Binding-site contacts:
Ligand atom O5 contacts residue ASN67 of chain 24.C at 2.4 Å (h-bond).
Ligand atom N2 contacts residue MET118 of chain 24.C at 3.6 Å.
Ligand atom O7 contacts residue PHE90 of chain 24.C at 4.4 Å.
Ligand atom N2 contacts residue ASN67 of chain 24.C at 2.9 Å (h-bond).
Ligand atom C7 contacts residue PHE90 of chain 24.C at 4.2 Å (hydrophobic).
Ligand atom C8 contacts residue MET118 of chain 24.C at 3.8 Å (hydrophobic).
Ligand atom C5 contacts residue ASN67 of chain 24.C at 3.7 Å.
Ligand atom C1 contacts residue MET118 of chain 24.C at 4.1 Å (hydrophobic).
Ligand atom C8 contacts residue ASN67 of chain 24.C at 4.4 Å.
Ligand atom C7 contacts residue SER300 of chain 22.E at 3.4 Å.
Ligand atom C8 contacts residue PHE90 of chain 24.C at 3.7 Å (hydrophobic).
Ligand atom C2 contacts residue ASN67 of chain 24.C at 2.5 Å.
Ligand atom C7 contacts residue MET118 of chain 24.C at 4.0 Å (hydrophobic).
Ligand atom C1 contacts residue ASN67 of chain 24.C at 1.4 Å.
Ligand atom C3 contacts residue ASN67 of chain 24.C at 3.8 Å.
Ligand atom O7 contacts residue ASN67 of chain 24.C at 3.3 Å (h-bond).
Ligand atom O7 contacts residue SER300 of chain 22.E at 4.3 Å.
Ligand atom C8 contacts residue SER300 of chain 22.E at 1.9 Å.
Ligand atom C2 contacts residue MET118 of chain 24.C at 4.5 Å (hydrophobic).
Ligand atom C4 contacts residue ASN67 of chain 24.C at 4.2 Å.
Ligand atom C7 contacts residue ASN67 of chain 24.C at 3.3 Å.
Ligand atom N2 contacts residue SER300 of chain 22.E at 3.9 Å.
Ligand atom C8 contacts residue ARG89 of chain 24.C at 3.3 Å.

The protein below binds the small molecule below.
Small molecule (SMILES): CC(=O)N[C@@H]1[C@@H](O)[C@H](O)[C@@H](CO)O[C@H]1O

Sequence of chain 24.C:
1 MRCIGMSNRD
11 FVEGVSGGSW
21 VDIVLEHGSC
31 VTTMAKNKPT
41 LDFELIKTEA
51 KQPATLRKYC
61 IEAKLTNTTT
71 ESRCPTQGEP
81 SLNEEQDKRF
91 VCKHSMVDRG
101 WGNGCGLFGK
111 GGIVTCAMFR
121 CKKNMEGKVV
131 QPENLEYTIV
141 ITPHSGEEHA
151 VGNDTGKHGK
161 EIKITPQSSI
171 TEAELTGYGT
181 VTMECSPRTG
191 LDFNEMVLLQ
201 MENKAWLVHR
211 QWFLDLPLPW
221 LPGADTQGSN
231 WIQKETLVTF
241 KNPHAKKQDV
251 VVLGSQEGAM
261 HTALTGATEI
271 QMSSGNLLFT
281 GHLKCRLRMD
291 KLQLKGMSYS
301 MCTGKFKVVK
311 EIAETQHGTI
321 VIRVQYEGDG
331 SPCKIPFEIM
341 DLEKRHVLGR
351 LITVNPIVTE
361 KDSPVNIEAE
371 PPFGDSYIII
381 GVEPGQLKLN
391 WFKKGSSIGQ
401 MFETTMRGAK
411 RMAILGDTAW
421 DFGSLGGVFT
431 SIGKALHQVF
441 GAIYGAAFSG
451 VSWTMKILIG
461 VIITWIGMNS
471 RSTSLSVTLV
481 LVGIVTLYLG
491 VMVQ

Sequence of chain 22.E:
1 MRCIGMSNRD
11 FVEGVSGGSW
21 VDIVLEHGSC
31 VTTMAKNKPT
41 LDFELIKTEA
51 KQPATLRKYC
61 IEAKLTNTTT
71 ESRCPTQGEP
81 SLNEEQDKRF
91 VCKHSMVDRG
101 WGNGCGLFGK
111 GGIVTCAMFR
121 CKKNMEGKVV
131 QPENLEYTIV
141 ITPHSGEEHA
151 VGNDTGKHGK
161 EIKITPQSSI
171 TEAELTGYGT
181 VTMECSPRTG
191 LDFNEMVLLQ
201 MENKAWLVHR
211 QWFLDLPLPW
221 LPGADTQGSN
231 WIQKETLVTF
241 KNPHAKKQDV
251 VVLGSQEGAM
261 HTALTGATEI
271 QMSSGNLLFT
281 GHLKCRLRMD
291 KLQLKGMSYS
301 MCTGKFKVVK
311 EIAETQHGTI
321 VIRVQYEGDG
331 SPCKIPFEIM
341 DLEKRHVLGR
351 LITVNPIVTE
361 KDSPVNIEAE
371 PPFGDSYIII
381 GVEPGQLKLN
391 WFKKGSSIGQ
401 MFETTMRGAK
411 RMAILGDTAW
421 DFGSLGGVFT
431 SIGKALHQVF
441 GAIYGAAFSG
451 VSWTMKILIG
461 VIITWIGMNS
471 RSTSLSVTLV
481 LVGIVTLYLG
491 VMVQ